Binding-site contacts:
Ligand atom N49 contacts residue GLU166 of chain 1.B at 3.5 Å (salt-bridge).
Ligand atom O40 contacts residue CYS145 of chain 1.B at 2.7 Å (h-bond).
Ligand atom O22 contacts residue MET165 of chain 1.B at 3.4 Å.
Ligand atom C23 contacts residue ASN142 of chain 1.B at 3.5 Å.
Ligand atom N23 contacts residue GLU166 of chain 1.B at 3.1 Å (salt-bridge).
Ligand atom O41 contacts residue SER144 of chain 1.B at 3.4 Å (h-bond).
Ligand atom C13 contacts residue THR26 of chain 1.B at 3.3 Å.
Ligand atom O48 contacts residue GLU166 of chain 1.B at 3.6 Å.
Ligand atom C31 contacts residue LEU167 of chain 1.B at 3.1 Å (hydrophobic).
Ligand atom C47 contacts residue GLU166 of chain 1.B at 3.7 Å.
Ligand atom C14 contacts residue GLY143 of chain 1.B at 3.7 Å.
Ligand atom C32 contacts residue GLU166 of chain 1.B at 3.6 Å.
Ligand atom N38 contacts residue HIS164 of chain 1.B at 2.9 Å (h-bond).
Ligand atom O48 contacts residue HIS163 of chain 1.B at 2.8 Å (h-bond).
Ligand atom C54 contacts residue ASN142 of chain 1.B at 3.1 Å.
Ligand atom C57 contacts residue HIS41 of chain 1.B at 3.8 Å.
Ligand atom C42 contacts residue CYS145 of chain 1.B at 3.0 Å (hydrophobic).
Ligand atom C22 contacts residue MET49 of chain 1.B at 3.6 Å (hydrophobic).
Ligand atom C25 contacts residue ASN142 of chain 1.B at 3.5 Å.
Ligand atom C51 contacts residue ASN142 of chain 1.B at 3.3 Å.
Ligand atom C20 contacts residue HIS164 of chain 1.B at 3.7 Å.
Ligand atom C40 contacts residue CYS145 of chain 1.B at 2.6 Å (hydrophobic).
Ligand atom O40 contacts residue HIS41 of chain 1.B at 2.6 Å (h-bond).
Ligand atom O25 contacts residue GLU166 of chain 1.B at 3.3 Å (salt-bridge).
Ligand atom N38 contacts residue CYS145 of chain 1.B at 3.0 Å (h-bond).
Ligand atom C51 contacts residue GLU166 of chain 1.B at 3.7 Å.
Ligand atom C29 contacts residue HIS41 of chain 1.B at 3.6 Å.
Ligand atom N49 contacts residue PHE140 of chain 1.B at 3.2 Å (h-bond).
Ligand atom C35 contacts residue CYS145 of chain 1.B at 2.7 Å (hydrophobic).
Ligand atom C57 contacts residue CYS145 of chain 1.B at 1.9 Å (hydrophobic).
Ligand atom C34 contacts residue ASP187 of chain 1.B at 3.5 Å.
Ligand atom O41 contacts residue CYS145 of chain 1.B at 2.9 Å (h-bond).
Ligand atom O22 contacts residue GLU166 of chain 1.B at 3.0 Å (salt-bridge).
Ligand atom C34 contacts residue ARG188 of chain 1.B at 3.6 Å.
Ligand atom O41 contacts residue GLY143 of chain 1.B at 3.1 Å (h-bond).
Ligand atom C31 contacts residue PRO168 of chain 1.B at 3.5 Å (hydrophobic).
Ligand atom C24 contacts residue GLU166 of chain 1.B at 3.6 Å.
Ligand atom O48 contacts residue PHE140 of chain 1.B at 3.6 Å.
Ligand atom C29 contacts residue HIS164 of chain 1.B at 3.6 Å.
Ligand atom C36 contacts residue HIS164 of chain 1.B at 3.8 Å.

Sequence of chain 1.B:
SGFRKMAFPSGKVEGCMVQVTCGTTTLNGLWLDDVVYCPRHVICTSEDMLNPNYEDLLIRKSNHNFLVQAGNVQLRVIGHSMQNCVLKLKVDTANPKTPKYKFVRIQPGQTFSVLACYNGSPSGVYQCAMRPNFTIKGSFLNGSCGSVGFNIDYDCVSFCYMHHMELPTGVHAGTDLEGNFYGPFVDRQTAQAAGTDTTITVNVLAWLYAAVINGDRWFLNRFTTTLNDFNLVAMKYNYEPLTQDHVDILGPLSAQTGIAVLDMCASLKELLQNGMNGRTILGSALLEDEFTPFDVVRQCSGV

This small molecule binds to this protein.
Small molecule (SMILES): CC(C)(C)OC(=O)Nc1cccn([C@@H](CC2CC2)C(=O)N[C@@H](C[C@@H]2CCNC2=O)[C@@H](O)C(=O)NCc2ccccc2)c1=O

Sequence of chain 1.A:
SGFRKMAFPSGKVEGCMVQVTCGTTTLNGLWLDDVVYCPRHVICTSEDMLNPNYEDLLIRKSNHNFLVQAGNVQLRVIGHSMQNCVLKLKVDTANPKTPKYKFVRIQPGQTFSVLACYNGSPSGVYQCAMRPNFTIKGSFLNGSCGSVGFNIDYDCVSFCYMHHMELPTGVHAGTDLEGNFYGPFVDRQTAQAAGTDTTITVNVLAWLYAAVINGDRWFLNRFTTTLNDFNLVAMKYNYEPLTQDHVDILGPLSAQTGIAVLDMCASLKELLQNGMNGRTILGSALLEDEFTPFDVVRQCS